This protein binds this small molecule.
Small molecule (SMILES): Nc1ncnc2c1ncn2[C@@H]1O[C@H](COP(=O)(O)OP(=O)(O)OP(O)(O)=S)[C@@H](O)[C@H]1O

Sequence of chain 1.C:
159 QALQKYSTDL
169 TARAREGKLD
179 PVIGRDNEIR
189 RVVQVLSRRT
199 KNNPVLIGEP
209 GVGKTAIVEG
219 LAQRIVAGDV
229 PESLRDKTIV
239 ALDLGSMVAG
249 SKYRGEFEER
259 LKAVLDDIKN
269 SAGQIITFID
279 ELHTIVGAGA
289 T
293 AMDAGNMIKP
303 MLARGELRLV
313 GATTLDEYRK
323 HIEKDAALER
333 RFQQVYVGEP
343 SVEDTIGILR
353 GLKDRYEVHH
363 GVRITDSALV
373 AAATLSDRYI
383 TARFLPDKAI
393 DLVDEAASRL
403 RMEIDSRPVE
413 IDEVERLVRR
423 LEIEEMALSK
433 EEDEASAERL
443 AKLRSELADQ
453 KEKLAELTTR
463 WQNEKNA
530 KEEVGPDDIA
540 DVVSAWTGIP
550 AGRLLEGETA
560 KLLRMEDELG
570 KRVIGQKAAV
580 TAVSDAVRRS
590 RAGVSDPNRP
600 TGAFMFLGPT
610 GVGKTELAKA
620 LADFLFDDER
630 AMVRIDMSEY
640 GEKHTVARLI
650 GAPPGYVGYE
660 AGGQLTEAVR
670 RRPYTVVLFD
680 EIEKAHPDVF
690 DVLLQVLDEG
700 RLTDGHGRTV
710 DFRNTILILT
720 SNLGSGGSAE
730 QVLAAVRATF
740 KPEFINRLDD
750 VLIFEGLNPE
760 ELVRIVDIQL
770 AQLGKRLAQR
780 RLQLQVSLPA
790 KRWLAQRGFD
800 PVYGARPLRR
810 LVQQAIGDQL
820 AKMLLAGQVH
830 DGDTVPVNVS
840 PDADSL

Sequence of chain 1.B:
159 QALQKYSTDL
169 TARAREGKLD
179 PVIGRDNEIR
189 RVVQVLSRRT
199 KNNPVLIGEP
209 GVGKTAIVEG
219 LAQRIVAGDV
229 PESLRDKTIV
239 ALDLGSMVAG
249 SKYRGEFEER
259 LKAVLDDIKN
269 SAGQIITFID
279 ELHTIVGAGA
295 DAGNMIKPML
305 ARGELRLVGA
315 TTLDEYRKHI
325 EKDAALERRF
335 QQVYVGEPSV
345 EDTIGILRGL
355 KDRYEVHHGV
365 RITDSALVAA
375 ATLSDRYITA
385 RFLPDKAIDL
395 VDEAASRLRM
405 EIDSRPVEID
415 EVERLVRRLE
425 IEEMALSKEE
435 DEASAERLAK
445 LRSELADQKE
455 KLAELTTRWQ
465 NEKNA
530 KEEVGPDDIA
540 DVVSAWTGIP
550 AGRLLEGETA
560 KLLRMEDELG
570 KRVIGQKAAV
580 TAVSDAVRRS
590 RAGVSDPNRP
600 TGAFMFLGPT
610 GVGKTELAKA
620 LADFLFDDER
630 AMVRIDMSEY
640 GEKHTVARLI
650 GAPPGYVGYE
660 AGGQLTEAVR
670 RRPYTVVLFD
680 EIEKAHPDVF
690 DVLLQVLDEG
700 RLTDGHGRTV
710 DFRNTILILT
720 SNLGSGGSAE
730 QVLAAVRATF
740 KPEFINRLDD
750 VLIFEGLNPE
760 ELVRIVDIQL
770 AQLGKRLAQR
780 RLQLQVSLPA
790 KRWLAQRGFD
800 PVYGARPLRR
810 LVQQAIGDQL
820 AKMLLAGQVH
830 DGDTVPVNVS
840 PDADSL

Binding-site contacts:
Ligand atom C6 contacts residue VAL611 of chain 1.B at 3.2 Å (hydrophobic).
Ligand atom O2B contacts residue GLY612 of chain 1.B at 3.0 Å (h-bond).
Ligand atom O1A contacts residue THR614 of chain 1.B at 3.5 Å.
Ligand atom N6 contacts residue ILE573 of chain 1.B at 3.5 Å (h-bond).
Ligand atom O3A contacts residue ARG805 of chain 1.B at 3.4 Å (salt-bridge).
Ligand atom O2' contacts residue GLN768 of chain 1.B at 3.6 Å.
Ligand atom PG contacts residue THR609 of chain 1.B at 3.5 Å.
Ligand atom N7 contacts residue VAL611 of chain 1.B at 2.9 Å (h-bond).
Ligand atom S1G contacts residue ARG805 of chain 1.B at 2.7 Å (salt-bridge).
Ligand atom O2B contacts residue THR614 of chain 1.B at 3.7 Å.
Ligand atom PG contacts residue ARG746 of chain 1.C at 3.8 Å.
Ligand atom S1G contacts residue ARG746 of chain 1.C at 2.6 Å (salt-bridge).
Ligand atom C5 contacts residue VAL611 of chain 1.B at 3.2 Å (hydrophobic).
Ligand atom N6 contacts residue VAL611 of chain 1.B at 2.6 Å (h-bond).
Ligand atom N7 contacts residue GLY612 of chain 1.B at 3.8 Å.
Ligand atom S1G contacts residue THR609 of chain 1.B at 2.8 Å (h-bond).
Ligand atom O3B contacts residue THR609 of chain 1.B at 3.5 Å (h-bond).
Ligand atom N7 contacts residue GLY610 of chain 1.B at 3.0 Å (h-bond).
Ligand atom O2A contacts residue LYS613 of chain 1.B at 3.5 Å (salt-bridge).
Ligand atom O1B contacts residue LYS613 of chain 1.B at 3.6 Å.
Ligand atom O3' contacts residue ARG808 of chain 1.B at 3.3 Å.
Ligand atom C2 contacts residue ARG571 of chain 1.B at 3.2 Å.
Ligand atom O2B contacts residue VAL611 of chain 1.B at 3.9 Å.
Ligand atom O3G contacts residue GLU680 of chain 1.B at 3.6 Å.
Ligand atom O2B contacts residue LYS613 of chain 1.B at 3.0 Å (salt-bridge).
Ligand atom N1 contacts residue VAL572 of chain 1.B at 3.8 Å.
Ligand atom O2G contacts residue GLU680 of chain 1.B at 3.3 Å (salt-bridge).
Ligand atom O2A contacts residue GLU615 of chain 1.B at 3.5 Å (salt-bridge).
Ligand atom C3' contacts residue GLU615 of chain 1.B at 3.9 Å.
Ligand atom O1B contacts residue THR614 of chain 1.B at 2.6 Å (h-bond).
Ligand atom C8 contacts residue ALA804 of chain 1.B at 3.7 Å (hydrophobic).
Ligand atom O3B contacts residue GLY610 of chain 1.B at 3.3 Å (h-bond).
Ligand atom PB contacts residue LYS613 of chain 1.B at 3.8 Å.
Ligand atom O2A contacts residue GLY612 of chain 1.B at 3.1 Å.
Ligand atom O2A contacts residue THR614 of chain 1.B at 3.3 Å (h-bond).
Ligand atom O3G contacts residue THR609 of chain 1.B at 3.6 Å.
Ligand atom C8 contacts residue GLY610 of chain 1.B at 3.2 Å.
Ligand atom N1 contacts residue ILE573 of chain 1.B at 3.4 Å (h-bond).
Ligand atom N7 contacts residue ALA804 of chain 1.B at 3.9 Å.
Ligand atom O2G contacts residue ARG746 of chain 1.C at 3.6 Å.